This protein binds this small molecule.
Small molecule (SMILES): CC(=O)N[C@@H]1[C@@H](O)[C@H](O)[C@@H](CO)O[C@H]1O

Sequence of chain 1.B:
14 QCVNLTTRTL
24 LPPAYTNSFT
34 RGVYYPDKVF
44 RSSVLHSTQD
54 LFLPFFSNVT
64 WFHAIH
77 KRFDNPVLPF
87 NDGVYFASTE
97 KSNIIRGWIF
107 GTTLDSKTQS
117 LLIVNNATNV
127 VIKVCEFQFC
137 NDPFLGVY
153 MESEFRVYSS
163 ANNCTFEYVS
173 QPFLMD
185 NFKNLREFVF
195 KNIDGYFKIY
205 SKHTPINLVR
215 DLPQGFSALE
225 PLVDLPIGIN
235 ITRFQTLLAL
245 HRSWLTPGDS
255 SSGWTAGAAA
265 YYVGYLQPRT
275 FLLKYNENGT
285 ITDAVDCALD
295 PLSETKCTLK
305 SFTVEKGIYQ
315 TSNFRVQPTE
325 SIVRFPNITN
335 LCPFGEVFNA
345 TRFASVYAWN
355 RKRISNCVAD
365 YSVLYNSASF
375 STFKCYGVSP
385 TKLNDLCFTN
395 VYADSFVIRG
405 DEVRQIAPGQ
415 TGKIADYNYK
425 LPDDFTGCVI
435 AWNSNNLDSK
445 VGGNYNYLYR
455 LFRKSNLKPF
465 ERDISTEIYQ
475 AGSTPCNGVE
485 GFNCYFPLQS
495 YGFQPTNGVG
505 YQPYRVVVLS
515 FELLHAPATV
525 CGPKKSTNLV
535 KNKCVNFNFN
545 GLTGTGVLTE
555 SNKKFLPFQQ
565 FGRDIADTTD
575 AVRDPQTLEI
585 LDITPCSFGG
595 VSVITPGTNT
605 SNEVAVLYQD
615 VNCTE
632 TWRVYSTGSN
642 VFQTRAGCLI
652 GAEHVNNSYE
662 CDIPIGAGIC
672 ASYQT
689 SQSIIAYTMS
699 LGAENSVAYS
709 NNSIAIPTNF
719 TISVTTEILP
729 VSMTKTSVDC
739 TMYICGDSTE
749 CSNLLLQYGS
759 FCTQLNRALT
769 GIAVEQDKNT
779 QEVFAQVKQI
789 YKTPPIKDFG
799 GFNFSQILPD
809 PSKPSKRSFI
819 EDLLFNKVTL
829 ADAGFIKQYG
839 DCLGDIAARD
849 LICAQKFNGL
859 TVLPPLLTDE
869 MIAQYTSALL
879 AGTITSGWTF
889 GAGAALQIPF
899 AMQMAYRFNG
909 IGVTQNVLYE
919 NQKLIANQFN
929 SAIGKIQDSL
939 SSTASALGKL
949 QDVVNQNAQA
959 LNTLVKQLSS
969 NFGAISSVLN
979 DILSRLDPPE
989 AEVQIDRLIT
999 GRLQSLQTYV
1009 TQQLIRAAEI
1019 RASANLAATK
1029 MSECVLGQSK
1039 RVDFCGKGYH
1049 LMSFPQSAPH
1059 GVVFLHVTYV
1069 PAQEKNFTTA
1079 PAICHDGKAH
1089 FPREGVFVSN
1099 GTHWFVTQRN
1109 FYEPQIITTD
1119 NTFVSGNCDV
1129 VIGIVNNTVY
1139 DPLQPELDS

Binding-site contacts:
Ligand atom C7 contacts residue ASN61 of chain 1.B at 4.0 Å.
Ligand atom C4 contacts residue ASN61 of chain 1.B at 4.2 Å.
Ligand atom C5 contacts residue TYR28 of chain 1.B at 3.5 Å (hydrophobic).
Ligand atom C6 contacts residue TYR28 of chain 1.B at 4.0 Å (hydrophobic).
Ligand atom C8 contacts residue ASN61 of chain 1.B at 4.2 Å.
Ligand atom C5 contacts residue ASN61 of chain 1.B at 3.6 Å.
Ligand atom C2 contacts residue ASN61 of chain 1.B at 2.5 Å.
Ligand atom N2 contacts residue ASN61 of chain 1.B at 2.9 Å (h-bond).
Ligand atom C3 contacts residue ASN61 of chain 1.B at 3.8 Å.
Ligand atom C1 contacts residue ASN61 of chain 1.B at 1.4 Å.
Ligand atom O5 contacts residue TYR28 of chain 1.B at 3.2 Å.
Ligand atom O6 contacts residue TYR28 of chain 1.B at 4.4 Å.
Ligand atom O5 contacts residue ASN61 of chain 1.B at 2.3 Å (h-bond).
Ligand atom C1 contacts residue TYR28 of chain 1.B at 3.2 Å (hydrophobic).